Sequence of chain 1.B:
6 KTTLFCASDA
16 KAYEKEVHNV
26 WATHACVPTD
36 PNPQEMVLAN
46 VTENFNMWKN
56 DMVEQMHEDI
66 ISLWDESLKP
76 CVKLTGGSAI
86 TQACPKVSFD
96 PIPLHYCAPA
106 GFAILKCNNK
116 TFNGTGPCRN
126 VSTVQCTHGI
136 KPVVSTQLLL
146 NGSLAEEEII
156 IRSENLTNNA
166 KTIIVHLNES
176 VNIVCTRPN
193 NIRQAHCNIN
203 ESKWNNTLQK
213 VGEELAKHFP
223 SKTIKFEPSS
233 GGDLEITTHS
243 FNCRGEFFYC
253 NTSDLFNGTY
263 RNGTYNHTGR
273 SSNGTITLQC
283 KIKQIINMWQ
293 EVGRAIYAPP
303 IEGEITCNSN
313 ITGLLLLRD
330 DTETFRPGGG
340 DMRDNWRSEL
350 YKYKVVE

Binding-site contacts:
Ligand atom C2 contacts residue ASN253 of chain 1.B at 2.5 Å.
Ligand atom C1 contacts residue SER255 of chain 1.B at 4.2 Å.
Ligand atom C8 contacts residue THR239 of chain 1.B at 3.4 Å.
Ligand atom C1 contacts residue ASN253 of chain 1.B at 1.4 Å.
Ligand atom C8 contacts residue THR240 of chain 1.B at 3.5 Å.
Ligand atom C3 contacts residue ASN253 of chain 1.B at 3.8 Å.
Ligand atom C5 contacts residue ASN253 of chain 1.B at 3.6 Å.
Ligand atom C6 contacts residue SER255 of chain 1.B at 4.4 Å.
Ligand atom C4 contacts residue ASN253 of chain 1.B at 4.2 Å.
Ligand atom C5 contacts residue SER255 of chain 1.B at 4.0 Å.
Ligand atom C7 contacts residue THR240 of chain 1.B at 4.3 Å.
Ligand atom C8 contacts residue LEU236 of chain 1.B at 4.1 Å (hydrophobic).
Ligand atom N2 contacts residue ASN253 of chain 1.B at 3.0 Å (h-bond).
Ligand atom O6 contacts residue ASN253 of chain 1.B at 4.5 Å.
Ligand atom C7 contacts residue ASN253 of chain 1.B at 3.4 Å.
Ligand atom O5 contacts residue SER255 of chain 1.B at 4.0 Å.
Ligand atom O7 contacts residue ASN253 of chain 1.B at 3.4 Å (h-bond).
Ligand atom O5 contacts residue ASN253 of chain 1.B at 2.4 Å (h-bond).

This small molecule binds to this protein.
Small molecule (SMILES): CC(=O)N[C@@H]1[C@@H](O)[C@H](O)[C@@H](CO)O[C@H]1O